Binding-site contacts:
Ligand atom N1 contacts residue PHE140 of chain 2.A at 3.7 Å.
Ligand atom C9 contacts residue GLU166 of chain 2.A at 3.5 Å.
Ligand atom C11 contacts residue GLU166 of chain 2.A at 3.4 Å.
Ligand atom CL contacts residue HIS41 of chain 2.A at 3.3 Å.
Ligand atom C9 contacts residue PHE140 of chain 2.A at 3.3 Å (hydrophobic).
Ligand atom CL contacts residue HIS164 of chain 2.A at 3.7 Å.
Ligand atom C13 contacts residue ASN142 of chain 2.A at 3.8 Å.
Ligand atom C10 contacts residue GLU166 of chain 2.A at 3.7 Å.
Ligand atom C15 contacts residue HIS164 of chain 2.A at 3.2 Å.
Ligand atom C contacts residue MET49 of chain 2.A at 3.7 Å (hydrophobic).
Ligand atom C1 contacts residue MET165 of chain 2.A at 3.5 Å (hydrophobic).
Ligand atom C2 contacts residue ARG188 of chain 2.A at 3.8 Å.
Ligand atom C1 contacts residue MET49 of chain 2.A at 3.4 Å (hydrophobic).
Ligand atom C10 contacts residue LEU141 of chain 2.A at 3.7 Å (hydrophobic).
Ligand atom N2 contacts residue ASN142 of chain 2.A at 3.9 Å.
Ligand atom CL contacts residue ASP187 of chain 2.A at 3.2 Å.
Ligand atom C12 contacts residue GLU166 of chain 2.A at 3.8 Å.
Ligand atom N1 contacts residue HIS163 of chain 2.A at 2.8 Å (h-bond).
Ligand atom N1 contacts residue GLU166 of chain 2.A at 3.8 Å.
Ligand atom C10 contacts residue ASN142 of chain 2.A at 3.8 Å.
Ligand atom O contacts residue GLU166 of chain 2.A at 3.1 Å (salt-bridge).
Ligand atom C3 contacts residue GLN189 of chain 2.A at 3.5 Å.
Ligand atom C2 contacts residue MET49 of chain 2.A at 3.7 Å (hydrophobic).
Ligand atom O contacts residue MET165 of chain 2.A at 3.5 Å.
Ligand atom C contacts residue HIS164 of chain 2.A at 3.8 Å.
Ligand atom C9 contacts residue LEU141 of chain 2.A at 3.8 Å (hydrophobic).
Ligand atom C12 contacts residue ASN142 of chain 2.A at 3.6 Å.
Ligand atom C10 contacts residue PHE140 of chain 2.A at 3.9 Å (hydrophobic).
Ligand atom N contacts residue CYS145 of chain 2.A at 3.6 Å.
Ligand atom C11 contacts residue PHE140 of chain 2.A at 3.6 Å (hydrophobic).
Ligand atom C8 contacts residue CYS145 of chain 2.A at 3.8 Å (hydrophobic).
Ligand atom CL contacts residue MET165 of chain 2.A at 3.9 Å.
Ligand atom C15 contacts residue HIS41 of chain 2.A at 3.8 Å.
Ligand atom C2 contacts residue GLN189 of chain 2.A at 3.6 Å.
Ligand atom C11 contacts residue LEU141 of chain 2.A at 3.6 Å (hydrophobic).
Ligand atom C8 contacts residue HIS163 of chain 2.A at 3.2 Å.
Ligand atom C11 contacts residue ASN142 of chain 2.A at 3.5 Å.
Ligand atom C contacts residue MET165 of chain 2.A at 3.6 Å (hydrophobic).
Ligand atom C1 contacts residue ARG188 of chain 2.A at 3.7 Å.
Ligand atom N1 contacts residue SER144 of chain 2.A at 3.6 Å (h-bond).

This small molecule binds to this protein.
Small molecule (SMILES): O=C(Cc1cccc(Cl)c1)Nc1cncc2cccnc12

Sequence of chain 2.A:
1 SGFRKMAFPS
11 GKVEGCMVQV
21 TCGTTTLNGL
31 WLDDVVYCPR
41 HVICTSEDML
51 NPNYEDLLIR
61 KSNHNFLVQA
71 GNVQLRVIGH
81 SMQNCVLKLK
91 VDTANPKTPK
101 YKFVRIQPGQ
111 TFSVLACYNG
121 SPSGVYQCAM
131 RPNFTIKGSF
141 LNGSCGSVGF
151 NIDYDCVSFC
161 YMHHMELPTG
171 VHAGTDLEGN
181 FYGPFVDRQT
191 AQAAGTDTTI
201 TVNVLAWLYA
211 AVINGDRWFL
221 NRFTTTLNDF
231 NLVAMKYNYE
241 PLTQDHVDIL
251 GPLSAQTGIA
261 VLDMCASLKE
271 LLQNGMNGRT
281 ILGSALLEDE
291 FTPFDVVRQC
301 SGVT

Sequence of chain 1.A:
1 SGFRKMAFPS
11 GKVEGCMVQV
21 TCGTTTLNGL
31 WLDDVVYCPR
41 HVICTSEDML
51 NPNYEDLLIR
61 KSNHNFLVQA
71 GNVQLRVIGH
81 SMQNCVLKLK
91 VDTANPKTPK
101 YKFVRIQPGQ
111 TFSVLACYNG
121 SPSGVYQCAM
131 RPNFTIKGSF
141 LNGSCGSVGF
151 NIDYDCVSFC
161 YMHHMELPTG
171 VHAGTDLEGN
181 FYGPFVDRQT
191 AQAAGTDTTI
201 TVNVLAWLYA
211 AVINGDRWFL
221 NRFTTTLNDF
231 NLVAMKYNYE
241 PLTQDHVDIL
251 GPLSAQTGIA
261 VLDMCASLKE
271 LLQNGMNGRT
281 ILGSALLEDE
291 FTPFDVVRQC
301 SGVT